Binding-site contacts:
Ligand atom C02 contacts residue GLU84 of chain 1.A at 3.8 Å.
Ligand atom C25 contacts residue ALA135 of chain 1.A at 3.2 Å (hydrophobic).
Ligand atom C18 contacts residue LYS40 of chain 1.A at 3.3 Å.
Ligand atom C10 contacts residue VAL26 of chain 1.A at 3.9 Å (hydrophobic).
Ligand atom C08 contacts residue GLY83 of chain 1.A at 3.6 Å.
Ligand atom C11 contacts residue VAL26 of chain 1.A at 3.9 Å (hydrophobic).
Ligand atom C28 contacts residue GLY89 of chain 1.A at 3.9 Å.
Ligand atom C19 contacts residue LYS40 of chain 1.A at 3.7 Å.
Ligand atom O01 contacts residue TYR85 of chain 1.A at 3.5 Å.
Ligand atom N26 contacts residue ALA135 of chain 1.A at 2.5 Å (h-bond).
Ligand atom O01 contacts residue ALA38 of chain 1.A at 3.5 Å.
Ligand atom C10 contacts residue LEU138 of chain 1.A at 3.9 Å (hydrophobic).
Ligand atom C08 contacts residue VAL68 of chain 1.A at 3.6 Å (hydrophobic).
Ligand atom C08 contacts residue GLU84 of chain 1.A at 3.7 Å.
Ligand atom N26 contacts residue ASN136 of chain 1.A at 2.7 Å (h-bond).
Ligand atom C07 contacts residue ALA38 of chain 1.A at 3.4 Å (hydrophobic).
Ligand atom C24 contacts residue ALA135 of chain 1.A at 3.7 Å (hydrophobic).
Ligand atom C02 contacts residue MET86 of chain 1.A at 3.5 Å (hydrophobic).
Ligand atom C31 contacts residue MET86 of chain 1.A at 3.5 Å (hydrophobic).
Ligand atom C29 contacts residue GLY89 of chain 1.A at 3.6 Å.
Ligand atom C04 contacts residue GLU84 of chain 1.A at 3.8 Å.
Ligand atom C32 contacts residue LEU18 of chain 1.A at 3.5 Å (hydrophobic).
Ligand atom C02 contacts residue ALA38 of chain 1.A at 3.6 Å (hydrophobic).
Ligand atom O01 contacts residue MET86 of chain 1.A at 2.7 Å (h-bond).
Ligand atom C30 contacts residue LEU18 of chain 1.A at 3.8 Å (hydrophobic).
Ligand atom C31 contacts residue GLY89 of chain 1.A at 3.6 Å.
Ligand atom C13 contacts residue VAL26 of chain 1.A at 3.8 Å (hydrophobic).
Ligand atom C04 contacts residue LEU138 of chain 1.A at 3.5 Å (hydrophobic).
Ligand atom N03 contacts residue ALA38 of chain 1.A at 3.4 Å.
Ligand atom C09 contacts residue LEU138 of chain 1.A at 3.4 Å (hydrophobic).
Ligand atom C07 contacts residue ILE81 of chain 1.A at 3.7 Å (hydrophobic).
Ligand atom N03 contacts residue GLU84 of chain 1.A at 2.8 Å (salt-bridge).
Ligand atom C14 contacts residue LEU138 of chain 1.A at 3.8 Å (hydrophobic).
Ligand atom C18 contacts residue ASP149 of chain 1.A at 3.9 Å.
Ligand atom C32 contacts residue MET86 of chain 1.A at 3.0 Å (hydrophobic).
Ligand atom C30 contacts residue GLY89 of chain 1.A at 3.5 Å.
Ligand atom C32 contacts residue GLY89 of chain 1.A at 3.9 Å.
Ligand atom C29 contacts residue LEU18 of chain 1.A at 3.5 Å (hydrophobic).
Ligand atom C07 contacts residue LYS40 of chain 1.A at 3.7 Å.
Ligand atom C05 contacts residue ALA38 of chain 1.A at 3.8 Å (hydrophobic).

Sequence of chain 1.A:
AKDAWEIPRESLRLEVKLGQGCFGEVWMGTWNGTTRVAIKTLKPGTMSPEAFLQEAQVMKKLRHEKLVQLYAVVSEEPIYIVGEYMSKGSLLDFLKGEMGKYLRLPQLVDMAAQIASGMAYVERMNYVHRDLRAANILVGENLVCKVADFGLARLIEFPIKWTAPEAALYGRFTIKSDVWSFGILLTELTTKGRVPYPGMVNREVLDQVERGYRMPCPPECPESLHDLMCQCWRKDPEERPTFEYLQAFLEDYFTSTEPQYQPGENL

A small-molecule ligand and the protein it binds are described below.
Small molecule (SMILES): CC(C)C[C@@H]1NC(=O)c2c1c1c3ccccc3n(CCCCN)c1c1[nH]c3ccccc3c21